Binding-site contacts:
Ligand atom C19 contacts residue VAL21 of chain 1.X at 4.3 Å (hydrophobic).
Ligand atom C43 contacts residue ILE86 of chain 1.Q at 3.9 Å (hydrophobic).
Ligand atom C22 contacts residue VAL25 of chain 1.X at 4.4 Å (hydrophobic).
Ligand atom C28 contacts residue TRP24 of chain 1.X at 4.4 Å (hydrophobic).
Ligand atom C34 contacts residue TRP24 of chain 1.X at 4.0 Å (hydrophobic).
Ligand atom C19 contacts residue VAL25 of chain 1.X at 3.8 Å (hydrophobic).
Ligand atom C25 contacts residue VAL25 of chain 1.X at 4.0 Å (hydrophobic).
Ligand atom C43 contacts residue ILE460 of chain 1.N at 4.2 Å (hydrophobic).
Ligand atom C37 contacts residue TRP24 of chain 1.X at 4.0 Å (hydrophobic).
Ligand atom C25 contacts residue VAL21 of chain 1.X at 4.2 Å (hydrophobic).
Ligand atom C34 contacts residue CYS20 of chain 1.X at 4.3 Å (hydrophobic).
Ligand atom C43 contacts residue MET423 of chain 1.N at 3.4 Å (hydrophobic).
Ligand atom C40 contacts residue ILE86 of chain 1.Q at 3.6 Å (hydrophobic).
Ligand atom C40 contacts residue CYS20 of chain 1.X at 4.3 Å (hydrophobic).
Ligand atom C43 contacts residue TRP24 of chain 1.X at 3.9 Å (hydrophobic).
Ligand atom C40 contacts residue TRP24 of chain 1.X at 3.9 Å (hydrophobic).

Sequence of chain 1.N:
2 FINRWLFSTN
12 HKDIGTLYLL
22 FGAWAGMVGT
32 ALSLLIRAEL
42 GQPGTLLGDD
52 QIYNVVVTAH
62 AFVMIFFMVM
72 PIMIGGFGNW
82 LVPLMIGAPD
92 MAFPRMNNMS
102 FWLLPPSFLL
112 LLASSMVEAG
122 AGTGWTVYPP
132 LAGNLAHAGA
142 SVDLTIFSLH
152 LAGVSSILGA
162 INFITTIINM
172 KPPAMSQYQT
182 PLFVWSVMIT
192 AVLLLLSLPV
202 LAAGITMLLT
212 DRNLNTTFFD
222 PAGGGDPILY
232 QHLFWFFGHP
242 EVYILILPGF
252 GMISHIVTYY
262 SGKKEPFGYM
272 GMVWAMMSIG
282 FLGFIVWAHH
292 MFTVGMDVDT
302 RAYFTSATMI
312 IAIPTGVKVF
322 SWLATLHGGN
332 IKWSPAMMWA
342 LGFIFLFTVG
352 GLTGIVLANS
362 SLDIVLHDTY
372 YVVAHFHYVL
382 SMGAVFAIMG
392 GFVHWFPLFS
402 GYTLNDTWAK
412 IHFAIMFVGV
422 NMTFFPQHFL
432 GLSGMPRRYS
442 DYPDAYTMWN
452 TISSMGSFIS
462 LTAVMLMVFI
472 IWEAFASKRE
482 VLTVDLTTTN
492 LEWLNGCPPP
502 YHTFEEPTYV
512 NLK

The small molecule below binds the protein below.
Small molecule (SMILES): CCCCCCCCCCO[C@@H]1O[C@H](CO)[C@@H](O[C@H]2O[C@H](CO)[C@@H](O)[C@H](O)[C@H]2O)[C@H](O)[C@H]1O

Sequence of chain 1.X:
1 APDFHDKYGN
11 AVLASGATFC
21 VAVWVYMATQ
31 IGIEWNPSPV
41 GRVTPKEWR

Sequence of chain 1.Q:
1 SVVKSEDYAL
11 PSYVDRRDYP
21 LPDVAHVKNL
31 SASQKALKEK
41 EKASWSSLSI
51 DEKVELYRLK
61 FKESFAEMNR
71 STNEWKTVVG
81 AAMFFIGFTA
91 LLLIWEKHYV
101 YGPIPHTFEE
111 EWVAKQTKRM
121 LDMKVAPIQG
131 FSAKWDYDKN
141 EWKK